Sequence of chain 3.D:
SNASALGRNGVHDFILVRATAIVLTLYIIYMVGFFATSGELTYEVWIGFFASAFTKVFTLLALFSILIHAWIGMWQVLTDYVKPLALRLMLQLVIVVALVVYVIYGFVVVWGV

Sequence of chain 3.C:
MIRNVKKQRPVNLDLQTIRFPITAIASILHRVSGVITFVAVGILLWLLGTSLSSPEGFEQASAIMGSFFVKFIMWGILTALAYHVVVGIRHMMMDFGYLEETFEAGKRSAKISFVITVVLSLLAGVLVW

Binding-site contacts:
Ligand atom C1 contacts residue TRP164 of chain 3.B at 3.9 Å (hydrophobic).
Ligand atom O62 contacts residue ARG31 of chain 3.C at 3.2 Å (salt-bridge).
Ligand atom C7 contacts residue LEU15 of chain 3.C at 4.1 Å (hydrophobic).
Ligand atom O61 contacts residue ALA24 of chain 3.C at 3.1 Å (h-bond).
Ligand atom O62 contacts residue ASP82 of chain 3.D at 3.8 Å.
Ligand atom C1 contacts residue TYR83 of chain 3.D at 3.6 Å (hydrophobic).
Ligand atom C3 contacts residue ILE209 of chain 3.B at 3.6 Å (hydrophobic).
Ligand atom C3 contacts residue PRO160 of chain 3.B at 3.6 Å (hydrophobic).
Ligand atom C10 contacts residue LEU15 of chain 3.C at 3.4 Å (hydrophobic).
Ligand atom C4 contacts residue ILE28 of chain 3.C at 4.1 Å (hydrophobic).
Ligand atom N6 contacts residue ARG31 of chain 3.C at 4.1 Å.
Ligand atom O41 contacts residue PHE20 of chain 3.C at 3.3 Å.
Ligand atom C13 contacts residue VAL32 of chain 3.C at 4.0 Å (hydrophobic).
Ligand atom C4 contacts residue PRO160 of chain 3.B at 3.4 Å (hydrophobic).
Ligand atom C5 contacts residue PRO160 of chain 3.B at 3.6 Å (hydrophobic).
Ligand atom N4 contacts residue PRO160 of chain 3.B at 3.7 Å.
Ligand atom C6 contacts residue PRO160 of chain 3.B at 4.0 Å (hydrophobic).
Ligand atom N4 contacts residue ALA24 of chain 3.C at 3.4 Å (h-bond).
Ligand atom C10 contacts residue TRP164 of chain 3.B at 3.8 Å (hydrophobic).
Ligand atom C12 contacts residue ILE28 of chain 3.C at 3.4 Å (hydrophobic).
Ligand atom C9 contacts residue ILE28 of chain 3.C at 3.4 Å (hydrophobic).
Ligand atom C2 contacts residue PRO160 of chain 3.B at 3.6 Å (hydrophobic).
Ligand atom O62 contacts residue TYR83 of chain 3.D at 2.8 Å (h-bond).
Ligand atom O41 contacts residue PRO160 of chain 3.B at 4.1 Å.
Ligand atom C1 contacts residue PRO160 of chain 3.B at 3.8 Å (hydrophobic).
Ligand atom C11 contacts residue ILE28 of chain 3.C at 3.6 Å (hydrophobic).
Ligand atom C9 contacts residue TYR83 of chain 3.D at 4.0 Å (hydrophobic).
Ligand atom C10 contacts residue TRP163 of chain 3.B at 3.5 Å (hydrophobic).
Ligand atom O1 contacts residue TYR83 of chain 3.D at 2.6 Å (h-bond).
Ligand atom O61 contacts residue SER27 of chain 3.C at 3.5 Å (h-bond).
Ligand atom N6 contacts residue TYR83 of chain 3.D at 3.7 Å.
Ligand atom C8 contacts residue LEU15 of chain 3.C at 4.1 Å (hydrophobic).
Ligand atom C2 contacts residue TYR83 of chain 3.D at 4.0 Å (hydrophobic).
Ligand atom O41 contacts residue ALA24 of chain 3.C at 3.2 Å.
Ligand atom O61 contacts residue ILE209 of chain 3.B at 2.9 Å.
Ligand atom C5 contacts residue PHE20 of chain 3.C at 4.1 Å (hydrophobic).
Ligand atom O42 contacts residue HIS207 of chain 3.B at 3.5 Å.
Ligand atom N4 contacts residue ILE209 of chain 3.B at 3.9 Å.
Ligand atom O1 contacts residue TRP164 of chain 3.B at 3.2 Å (h-bond).
Ligand atom O62 contacts residue TRP164 of chain 3.B at 3.5 Å (h-bond).

Sequence of chain 3.B:
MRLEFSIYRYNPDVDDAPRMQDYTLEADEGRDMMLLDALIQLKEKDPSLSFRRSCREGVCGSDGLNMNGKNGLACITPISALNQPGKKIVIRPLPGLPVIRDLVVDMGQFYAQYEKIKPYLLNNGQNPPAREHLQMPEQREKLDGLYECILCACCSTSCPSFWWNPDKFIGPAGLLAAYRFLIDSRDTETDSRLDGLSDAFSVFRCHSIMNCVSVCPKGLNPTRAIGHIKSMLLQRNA

A protein and the small-molecule ligand that binds it are described below.
Small molecule (SMILES): CCCCCC(C)c1cc([N+](=O)[O-])cc([N+](=O)[O-])c1O